Sequence of chain 1.I:
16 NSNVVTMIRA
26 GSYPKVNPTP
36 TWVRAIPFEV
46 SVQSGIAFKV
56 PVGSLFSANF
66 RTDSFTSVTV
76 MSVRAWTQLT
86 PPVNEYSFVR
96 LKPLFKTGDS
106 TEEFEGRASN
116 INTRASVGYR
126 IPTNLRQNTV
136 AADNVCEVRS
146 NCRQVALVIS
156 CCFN

Sequence of chain 2.TB:
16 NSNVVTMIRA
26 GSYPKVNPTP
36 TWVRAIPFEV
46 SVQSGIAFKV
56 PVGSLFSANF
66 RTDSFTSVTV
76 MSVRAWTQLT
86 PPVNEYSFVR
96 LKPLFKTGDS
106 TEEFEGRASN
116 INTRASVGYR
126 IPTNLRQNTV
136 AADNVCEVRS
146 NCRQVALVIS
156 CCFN

Binding-site contacts:
Ligand atom O3' contacts residue SER17 of chain 1.I at 3.5 Å.
Ligand atom C5' contacts residue ASN16 of chain 1.I at 3.7 Å.
Ligand atom O3' contacts residue THR36 of chain 1.L at 3.5 Å (h-bond).
Ligand atom C4' contacts residue PRO35 of chain 1.L at 4.3 Å (hydrophobic).
Ligand atom C5' contacts residue THR21 of chain 1.I at 4.3 Å.
Ligand atom O2' contacts residue ARG39 of chain 2.TB at 3.9 Å.
Ligand atom C5' contacts residue VAL19 of chain 1.I at 3.9 Å (hydrophobic).
Ligand atom C2' contacts residue VAL38 of chain 2.TB at 3.7 Å (hydrophobic).
Ligand atom O2 contacts residue VAL38 of chain 2.TB at 4.1 Å.
Ligand atom C4' contacts residue VAL19 of chain 1.I at 4.1 Å (hydrophobic).
Ligand atom C4' contacts residue THR36 of chain 1.L at 4.3 Å.
Ligand atom C5' contacts residue ALA40 of chain 2.TB at 3.8 Å (hydrophobic).
Ligand atom O2' contacts residue MET76 of chain 2.TB at 4.3 Å.
Ligand atom O4' contacts residue ASN16 of chain 1.I at 4.4 Å.
Ligand atom C3' contacts residue SER17 of chain 1.I at 4.4 Å.
Ligand atom O2' contacts residue THR36 of chain 1.L at 3.5 Å (h-bond).
Ligand atom C1' contacts residue VAL38 of chain 1.L at 4.1 Å (hydrophobic).
Ligand atom OP1 contacts residue THR36 of chain 1.L at 4.3 Å.
Ligand atom C4' contacts residue ASN16 of chain 1.I at 3.7 Å.
Ligand atom OP1 contacts residue SER17 of chain 1.I at 2.9 Å (h-bond).
Ligand atom P contacts residue SER155 of chain 2.TB at 4.2 Å.
Ligand atom O4' contacts residue VAL38 of chain 1.L at 3.9 Å.
Ligand atom O4' contacts residue VAL38 of chain 2.TB at 4.1 Å.
Ligand atom O2' contacts residue VAL38 of chain 2.TB at 2.6 Å (h-bond).
Ligand atom C5' contacts residue ARG39 of chain 2.TB at 4.4 Å.
Ligand atom O5' contacts residue SER17 of chain 1.I at 4.5 Å.
Ligand atom O3' contacts residue ALA40 of chain 2.TB at 4.4 Å.
Ligand atom C4' contacts residue SER17 of chain 1.I at 4.1 Å.
Ligand atom C3' contacts residue THR36 of chain 1.L at 4.2 Å.
Ligand atom C5' contacts residue PRO35 of chain 1.L at 4.2 Å (hydrophobic).
Ligand atom OP1 contacts residue SER155 of chain 2.TB at 3.4 Å (h-bond).
Ligand atom OP1 contacts residue ARG79 of chain 2.TB at 3.2 Å (salt-bridge).
Ligand atom OP1 contacts residue ALA40 of chain 2.TB at 4.3 Å.
Ligand atom C1' contacts residue VAL38 of chain 2.TB at 4.1 Å (hydrophobic).
Ligand atom C5' contacts residue SER17 of chain 1.I at 4.0 Å.
Ligand atom C5' contacts residue SER155 of chain 2.TB at 4.1 Å.
Ligand atom O2' contacts residue TRP37 of chain 1.L at 4.5 Å.
Ligand atom OP1 contacts residue THR21 of chain 1.I at 3.4 Å.
Ligand atom O3' contacts residue SER155 of chain 2.TB at 3.9 Å.
Ligand atom P contacts residue SER17 of chain 1.I at 3.8 Å.

Sequence of chain 1.L:
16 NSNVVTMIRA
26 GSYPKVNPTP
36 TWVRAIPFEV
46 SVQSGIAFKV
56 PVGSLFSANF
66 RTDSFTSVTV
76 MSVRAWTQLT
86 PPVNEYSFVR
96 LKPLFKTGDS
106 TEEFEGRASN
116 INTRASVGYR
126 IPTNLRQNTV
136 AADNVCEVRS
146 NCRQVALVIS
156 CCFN

The protein below binds the small molecule below.
Small molecule (SMILES): O=c1ccn([C@@H]2O[C@H](CO[P](=O)(O)O[C@H]3[C@@H](O)[C@H](n4ccc(=O)[nH]c4=O)O[C@@H]3CO[P](=O)(O)O[C@H]3[C@@H](O)[C@H](n4ccc(=O)[nH]c4=O)O[C@@H]3CO[P](=O)(O)O[C@H]3[C@@H](O)[C@H](n4ccc(=O)[nH]c4=O)O[C@@H]3CO[P](=O)(O)O[C@H]3[C@@H](O)[C@H](n4ccc(=O)[nH]c4=O)O[C@@H]3CO[P](=O)(O)O[C@H]3[C@@H](O)[C@H](n4ccc(=O)[nH]c4=O)O[C@@H]3CO[P](=O)(O)O[C@H]3[C@@H](O)[C@H](n4ccc(=O)[nH]c4=O)O[C@@H]3COP(=O)=O)[C@@H](O)[C@H]2O)c(=O)[nH]1